Binding-site contacts:
Ligand atom C7 contacts residue ASN801 of chain 1.B at 3.7 Å.
Ligand atom C2 contacts residue SER803 of chain 1.B at 4.3 Å.
Ligand atom C5 contacts residue ASN801 of chain 1.B at 3.7 Å.
Ligand atom C1 contacts residue ASN801 of chain 1.B at 1.4 Å.
Ligand atom C1 contacts residue SER803 of chain 1.B at 3.4 Å.
Ligand atom N2 contacts residue ASN801 of chain 1.B at 2.9 Å (h-bond).
Ligand atom O7 contacts residue ASN801 of chain 1.B at 4.0 Å.
Ligand atom C4 contacts residue ASN801 of chain 1.B at 4.2 Å.
Ligand atom C3 contacts residue ASN801 of chain 1.B at 3.8 Å.
Ligand atom C2 contacts residue ASN801 of chain 1.B at 2.5 Å.
Ligand atom C3 contacts residue SER803 of chain 1.B at 4.4 Å.
Ligand atom O5 contacts residue SER803 of chain 1.B at 3.8 Å.
Ligand atom O5 contacts residue ASN801 of chain 1.B at 2.4 Å (h-bond).
Ligand atom C8 contacts residue ASN801 of chain 1.B at 4.5 Å.
Ligand atom C5 contacts residue SER803 of chain 1.B at 3.9 Å.

Sequence of chain 1.B:
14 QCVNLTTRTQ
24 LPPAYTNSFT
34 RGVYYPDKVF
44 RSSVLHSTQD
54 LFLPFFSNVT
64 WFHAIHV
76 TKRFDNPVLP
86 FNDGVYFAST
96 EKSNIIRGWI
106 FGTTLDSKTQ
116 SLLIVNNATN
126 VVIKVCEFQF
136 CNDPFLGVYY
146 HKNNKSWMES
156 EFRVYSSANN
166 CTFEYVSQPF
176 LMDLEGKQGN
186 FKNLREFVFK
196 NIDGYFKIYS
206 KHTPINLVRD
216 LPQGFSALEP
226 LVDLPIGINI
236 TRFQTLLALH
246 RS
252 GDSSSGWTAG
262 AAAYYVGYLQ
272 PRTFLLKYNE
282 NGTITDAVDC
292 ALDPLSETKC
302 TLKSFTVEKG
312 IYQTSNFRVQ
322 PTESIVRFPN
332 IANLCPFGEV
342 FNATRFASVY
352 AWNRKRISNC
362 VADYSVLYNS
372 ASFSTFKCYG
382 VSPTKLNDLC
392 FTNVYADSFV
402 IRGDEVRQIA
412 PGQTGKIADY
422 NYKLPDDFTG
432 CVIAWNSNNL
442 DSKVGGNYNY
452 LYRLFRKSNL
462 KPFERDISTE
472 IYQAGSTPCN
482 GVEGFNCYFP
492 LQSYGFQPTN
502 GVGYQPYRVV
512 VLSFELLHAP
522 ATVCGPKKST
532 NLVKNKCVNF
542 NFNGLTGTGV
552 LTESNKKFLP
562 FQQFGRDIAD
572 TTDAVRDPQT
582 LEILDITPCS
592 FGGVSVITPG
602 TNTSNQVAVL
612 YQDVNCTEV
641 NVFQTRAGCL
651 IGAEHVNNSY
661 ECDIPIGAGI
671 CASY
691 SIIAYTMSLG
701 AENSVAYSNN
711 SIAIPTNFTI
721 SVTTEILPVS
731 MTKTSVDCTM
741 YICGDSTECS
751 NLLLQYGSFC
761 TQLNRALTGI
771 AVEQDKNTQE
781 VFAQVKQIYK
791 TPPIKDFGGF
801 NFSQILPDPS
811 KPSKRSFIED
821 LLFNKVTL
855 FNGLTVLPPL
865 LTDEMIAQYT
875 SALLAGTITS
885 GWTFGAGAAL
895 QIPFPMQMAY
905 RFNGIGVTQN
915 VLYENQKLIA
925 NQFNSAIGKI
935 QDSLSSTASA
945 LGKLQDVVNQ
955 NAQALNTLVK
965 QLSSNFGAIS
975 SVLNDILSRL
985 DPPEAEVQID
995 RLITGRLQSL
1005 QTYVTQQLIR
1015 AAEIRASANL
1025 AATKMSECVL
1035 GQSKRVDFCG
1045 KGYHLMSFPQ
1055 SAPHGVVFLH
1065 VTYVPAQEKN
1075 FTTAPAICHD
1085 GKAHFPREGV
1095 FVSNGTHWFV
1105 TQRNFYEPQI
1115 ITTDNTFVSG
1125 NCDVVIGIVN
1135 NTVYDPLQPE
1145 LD

A protein and the small-molecule ligand that binds it are described below.
Small molecule (SMILES): CC(=O)N[C@@H]1[C@@H](O)[C@H](O)[C@@H](CO)O[C@H]1O